Binding-site contacts:
Ligand atom O1' contacts residue MN1 of chain 2.B at 2.8 Å.
Ligand atom C6 contacts residue VAL128 of chain 2.A at 3.7 Å (hydrophobic).
Ligand atom O2 contacts residue TYR70 of chain 2.A at 3.5 Å.
Ligand atom O3' contacts residue ASP155 of chain 2.A at 3.2 Å.
Ligand atom N3 contacts residue ILE67 of chain 2.A at 2.8 Å (h-bond).
Ligand atom O2 contacts residue ILE67 of chain 2.A at 2.7 Å (h-bond).
Ligand atom O3' contacts residue ASP157 of chain 2.A at 3.0 Å (salt-bridge).
Ligand atom C4 contacts residue TYR70 of chain 2.A at 3.3 Å (hydrophobic).
Ligand atom C4 contacts residue ILE67 of chain 2.A at 3.7 Å (hydrophobic).
Ligand atom N1 contacts residue VAL128 of chain 2.A at 3.6 Å.
Ligand atom O13 contacts residue ASP157 of chain 2.A at 3.3 Å (salt-bridge).
Ligand atom C18 contacts residue MN1 of chain 2.B at 3.5 Å.
Ligand atom C14 contacts residue TYR70 of chain 2.A at 3.4 Å (hydrophobic).
Ligand atom O2 contacts residue ALA66 of chain 2.A at 3.6 Å.
Ligand atom N19 contacts residue ASP157 of chain 2.A at 3.5 Å (salt-bridge).
Ligand atom C15 contacts residue TYR70 of chain 2.A at 3.6 Å (hydrophobic).
Ligand atom C14 contacts residue MN1 of chain 2.B at 3.2 Å.
Ligand atom O1' contacts residue BHE1 of chain 2.C at 3.5 Å (h-bond).
Ligand atom C12 contacts residue MN1 of chain 2.B at 3.1 Å.
Ligand atom O4 contacts residue ILE67 of chain 2.A at 3.6 Å.
Ligand atom O2 contacts residue PHE65 of chain 2.A at 3.2 Å (h-bond).
Ligand atom O2' contacts residue VAL156 of chain 2.A at 3.5 Å.
Ligand atom N19 contacts residue MN1 of chain 2.B at 2.5 Å.
Ligand atom C5' contacts residue ASP155 of chain 2.A at 3.6 Å.
Ligand atom N19 contacts residue TYR70 of chain 2.A at 3.3 Å (h-bond).
Ligand atom N3 contacts residue VAL128 of chain 2.A at 3.7 Å.
Ligand atom N3 contacts residue TYR70 of chain 2.A at 3.2 Å.
Ligand atom C5 contacts residue TYR70 of chain 2.A at 3.7 Å (hydrophobic).
Ligand atom O4 contacts residue TYR70 of chain 2.A at 3.5 Å.
Ligand atom O1' contacts residue ASP157 of chain 2.A at 3.4 Å (salt-bridge).
Ligand atom O3' contacts residue VAL156 of chain 2.A at 3.2 Å (h-bond).
Ligand atom C2 contacts residue TYR70 of chain 2.A at 3.6 Å (hydrophobic).
Ligand atom O13 contacts residue ASP155 of chain 2.A at 3.3 Å (salt-bridge).
Ligand atom C2' contacts residue PHE65 of chain 2.A at 3.4 Å (hydrophobic).
Ligand atom C18 contacts residue TYR70 of chain 2.A at 3.5 Å (hydrophobic).
Ligand atom O2' contacts residue PHE65 of chain 2.A at 2.6 Å (h-bond).
Ligand atom C2 contacts residue VAL128 of chain 2.A at 3.6 Å (hydrophobic).
Ligand atom C2 contacts residue ILE67 of chain 2.A at 3.6 Å (hydrophobic).
Ligand atom O13 contacts residue MN1 of chain 2.B at 2.2 Å.
Ligand atom C4' contacts residue ARG132 of chain 2.A at 3.5 Å.

Sequence of chain 2.A:
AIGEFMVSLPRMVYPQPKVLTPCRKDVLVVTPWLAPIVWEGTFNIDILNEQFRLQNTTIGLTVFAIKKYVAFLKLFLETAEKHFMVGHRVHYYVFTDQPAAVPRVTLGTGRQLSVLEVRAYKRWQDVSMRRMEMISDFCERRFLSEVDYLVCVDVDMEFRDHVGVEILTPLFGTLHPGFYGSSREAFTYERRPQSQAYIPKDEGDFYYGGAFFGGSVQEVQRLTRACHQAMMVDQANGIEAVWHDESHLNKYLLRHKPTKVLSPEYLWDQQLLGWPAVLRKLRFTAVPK

A protein and the small-molecule ligand that binds it are described below.
Small molecule (SMILES): O=C(NC[C@H]1O[C@@H](n2ccc(=O)[nH]c2=O)[C@H](O)[C@@H]1O)c1cccc(CO[C@@H]2O[C@H](CO)[C@H](O)[C@H](O)[C@@H]2O)n1